Sequence of chain 2.C:
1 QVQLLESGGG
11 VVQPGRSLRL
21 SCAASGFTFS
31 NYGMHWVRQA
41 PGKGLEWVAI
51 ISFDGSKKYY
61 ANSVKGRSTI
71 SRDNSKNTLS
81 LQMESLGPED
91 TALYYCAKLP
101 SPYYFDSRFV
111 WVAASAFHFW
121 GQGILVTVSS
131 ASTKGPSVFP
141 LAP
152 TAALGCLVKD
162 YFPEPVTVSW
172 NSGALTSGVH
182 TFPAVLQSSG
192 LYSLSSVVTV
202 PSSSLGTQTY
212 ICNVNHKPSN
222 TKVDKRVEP

Binding-site contacts:
Ligand atom O5 contacts residue ASN28 of chain 2.A at 2.3 Å (h-bond).
Ligand atom O6 contacts residue VAL110 of chain 2.C at 4.5 Å.
Ligand atom O7 contacts residue ASN28 of chain 2.A at 3.0 Å (h-bond).
Ligand atom C5 contacts residue ASN28 of chain 2.A at 3.6 Å.
Ligand atom C5 contacts residue PHE109 of chain 2.C at 4.2 Å (hydrophobic).
Ligand atom C6 contacts residue VAL112 of chain 2.C at 4.3 Å (hydrophobic).
Ligand atom O6 contacts residue ALA113 of chain 2.C at 4.3 Å.
Ligand atom C8 contacts residue ASN28 of chain 2.A at 4.4 Å.
Ligand atom C2 contacts residue ASN28 of chain 2.A at 2.5 Å.
Ligand atom C1 contacts residue ASN28 of chain 2.A at 1.4 Å.
Ligand atom C4 contacts residue ASN28 of chain 2.A at 4.2 Å.
Ligand atom N2 contacts residue ASN28 of chain 2.A at 3.0 Å (h-bond).
Ligand atom C7 contacts residue ASN28 of chain 2.A at 3.2 Å.
Ligand atom O6 contacts residue VAL112 of chain 2.C at 3.1 Å (h-bond).
Ligand atom C3 contacts residue ASN28 of chain 2.A at 3.8 Å.
Ligand atom C6 contacts residue PHE109 of chain 2.C at 3.2 Å (hydrophobic).
Ligand atom O6 contacts residue PHE109 of chain 2.C at 2.6 Å (h-bond).
Ligand atom O5 contacts residue PHE109 of chain 2.C at 3.9 Å.

This small molecule binds to this protein.
Small molecule (SMILES): CC(=O)N[C@@H]1[C@@H](O)[C@H](O)[C@@H](CO)O[C@H]1O

Sequence of chain 2.A:
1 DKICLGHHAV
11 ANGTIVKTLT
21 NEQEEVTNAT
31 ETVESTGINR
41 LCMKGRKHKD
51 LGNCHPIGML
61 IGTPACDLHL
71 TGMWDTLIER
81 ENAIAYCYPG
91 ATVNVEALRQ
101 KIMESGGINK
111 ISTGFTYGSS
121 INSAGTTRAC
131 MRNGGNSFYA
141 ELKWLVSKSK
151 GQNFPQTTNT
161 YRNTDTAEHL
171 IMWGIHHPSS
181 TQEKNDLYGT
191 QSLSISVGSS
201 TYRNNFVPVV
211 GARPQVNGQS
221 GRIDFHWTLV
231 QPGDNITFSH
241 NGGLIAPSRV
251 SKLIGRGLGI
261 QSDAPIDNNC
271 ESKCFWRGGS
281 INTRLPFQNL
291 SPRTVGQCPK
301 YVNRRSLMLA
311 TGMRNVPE